Sequence of chain 1.B:
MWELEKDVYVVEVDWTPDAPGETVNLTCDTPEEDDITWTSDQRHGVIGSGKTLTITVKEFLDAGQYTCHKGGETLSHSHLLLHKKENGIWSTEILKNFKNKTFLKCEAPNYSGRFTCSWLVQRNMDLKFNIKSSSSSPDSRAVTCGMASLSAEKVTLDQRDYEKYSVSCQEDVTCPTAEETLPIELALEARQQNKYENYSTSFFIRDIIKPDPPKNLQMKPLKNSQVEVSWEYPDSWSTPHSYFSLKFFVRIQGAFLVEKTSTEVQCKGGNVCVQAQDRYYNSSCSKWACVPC

The small molecule below binds the protein below.
Small molecule (SMILES): CC(=O)N[C@@H]1[C@@H](O)[C@H](O)[C@@H](CO)O[C@H]1O

Sequence of chain 1.C:
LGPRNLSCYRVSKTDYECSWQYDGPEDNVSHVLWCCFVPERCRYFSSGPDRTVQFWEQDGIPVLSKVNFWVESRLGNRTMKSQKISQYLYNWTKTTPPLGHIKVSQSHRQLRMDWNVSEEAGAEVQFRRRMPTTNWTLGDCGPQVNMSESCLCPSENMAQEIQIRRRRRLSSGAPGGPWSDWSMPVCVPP

Binding-site contacts:
Ligand atom C6 contacts residue ASP18 of chain 1.B at 3.9 Å.
Ligand atom O5 contacts residue ASN125 of chain 1.C at 2.4 Å (h-bond).
Ligand atom N2 contacts residue ASN125 of chain 1.C at 2.9 Å (h-bond).
Ligand atom C2 contacts residue ASN125 of chain 1.C at 2.4 Å.
Ligand atom C5 contacts residue ASN125 of chain 1.C at 3.7 Å.
Ligand atom C6 contacts residue TYR122 of chain 1.C at 3.7 Å (hydrophobic).
Ligand atom C8 contacts residue ASN125 of chain 1.C at 4.3 Å.
Ligand atom C7 contacts residue ASN125 of chain 1.C at 3.5 Å.
Ligand atom C5 contacts residue TYR122 of chain 1.C at 3.9 Å (hydrophobic).
Ligand atom O6 contacts residue ASP18 of chain 1.B at 4.0 Å.
Ligand atom O7 contacts residue ASN125 of chain 1.C at 3.8 Å.
Ligand atom O6 contacts residue TYR122 of chain 1.C at 4.3 Å.
Ligand atom C3 contacts residue ASN125 of chain 1.C at 3.8 Å.
Ligand atom C1 contacts residue ASN125 of chain 1.C at 1.4 Å.
Ligand atom C8 contacts residue TRP126 of chain 1.C at 3.6 Å (hydrophobic).
Ligand atom C4 contacts residue ASN125 of chain 1.C at 4.2 Å.